Sequence of chain 1.B:
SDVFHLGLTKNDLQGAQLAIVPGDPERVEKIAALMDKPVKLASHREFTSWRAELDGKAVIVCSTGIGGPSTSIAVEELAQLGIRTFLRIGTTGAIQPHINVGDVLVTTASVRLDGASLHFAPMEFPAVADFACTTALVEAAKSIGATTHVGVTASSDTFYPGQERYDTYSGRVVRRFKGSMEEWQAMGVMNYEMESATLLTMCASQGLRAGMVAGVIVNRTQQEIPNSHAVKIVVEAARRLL

This protein binds this small molecule.
Small molecule (SMILES): O=c1ccn2c(n1)O[C@H]1[C@H](O)[C@@H](CO)O[C@H]12

Binding-site contacts:
Ligand atom O4 contacts residue PHE162 of chain 1.B at 3.8 Å.
Ligand atom C4' contacts residue ARG48 of chain 1.D at 3.9 Å.
Ligand atom C5 contacts residue GLY96 of chain 1.B at 3.7 Å.
Ligand atom C6 contacts residue ILE220 of chain 1.B at 3.8 Å (hydrophobic).
Ligand atom C1' contacts residue THR94 of chain 1.B at 3.2 Å.
Ligand atom C4' contacts residue PO41 of chain 1.G at 3.6 Å.
Ligand atom C3' contacts residue PO41 of chain 1.G at 3.5 Å.
Ligand atom C2' contacts residue GLU198 of chain 1.B at 3.7 Å.
Ligand atom O4 contacts residue GLY96 of chain 1.B at 3.8 Å.
Ligand atom O4' contacts residue THR94 of chain 1.B at 3.2 Å (h-bond).
Ligand atom N1 contacts residue THR94 of chain 1.B at 3.3 Å (h-bond).
Ligand atom O3' contacts residue GLU198 of chain 1.B at 2.5 Å (salt-bridge).
Ligand atom C3' contacts residue ILE69 of chain 1.B at 4.0 Å (hydrophobic).
Ligand atom C2' contacts residue MET197 of chain 1.B at 3.8 Å (hydrophobic).
Ligand atom O5' contacts residue PHE162 of chain 1.B at 3.4 Å.
Ligand atom C3' contacts residue MET197 of chain 1.B at 3.9 Å (hydrophobic).
Ligand atom C2' contacts residue PO41 of chain 1.G at 3.7 Å.
Ligand atom O4' contacts residue PO41 of chain 1.G at 3.2 Å (h-bond).
Ligand atom C6 contacts residue THR94 of chain 1.B at 3.4 Å.
Ligand atom C2 contacts residue GLU196 of chain 1.B at 3.8 Å.
Ligand atom C4 contacts residue PHE162 of chain 1.B at 3.7 Å (hydrophobic).
Ligand atom C3' contacts residue GLU198 of chain 1.B at 3.3 Å.
Ligand atom C5' contacts residue PHE162 of chain 1.B at 3.5 Å (hydrophobic).
Ligand atom N3 contacts residue PHE162 of chain 1.B at 3.8 Å.
Ligand atom C4 contacts residue GLY96 of chain 1.B at 3.8 Å.
Ligand atom C5' contacts residue HIS8 of chain 1.D at 3.5 Å.
Ligand atom C5 contacts residue ILE220 of chain 1.B at 3.9 Å (hydrophobic).
Ligand atom C1' contacts residue PO41 of chain 1.G at 3.2 Å.
Ligand atom C5 contacts residue THR95 of chain 1.B at 3.8 Å.
Ligand atom O4 contacts residue ARG168 of chain 1.B at 2.9 Å (salt-bridge).
Ligand atom O2 contacts residue GLU196 of chain 1.B at 3.6 Å.
Ligand atom O4 contacts residue GLN166 of chain 1.B at 3.1 Å (h-bond).
Ligand atom N3 contacts residue GLN166 of chain 1.B at 3.5 Å (h-bond).
Ligand atom O2 contacts residue MET197 of chain 1.B at 3.2 Å.
Ligand atom C4 contacts residue GLN166 of chain 1.B at 3.8 Å.
Ligand atom O5' contacts residue HIS8 of chain 1.D at 2.6 Å (h-bond).
Ligand atom O3' contacts residue ILE69 of chain 1.B at 3.7 Å.
Ligand atom O3' contacts residue PO41 of chain 1.G at 2.5 Å (h-bond).
Ligand atom O4' contacts residue ARG48 of chain 1.D at 3.5 Å (salt-bridge).
Ligand atom C6 contacts residue THR95 of chain 1.B at 3.8 Å.

Sequence of chain 1.D:
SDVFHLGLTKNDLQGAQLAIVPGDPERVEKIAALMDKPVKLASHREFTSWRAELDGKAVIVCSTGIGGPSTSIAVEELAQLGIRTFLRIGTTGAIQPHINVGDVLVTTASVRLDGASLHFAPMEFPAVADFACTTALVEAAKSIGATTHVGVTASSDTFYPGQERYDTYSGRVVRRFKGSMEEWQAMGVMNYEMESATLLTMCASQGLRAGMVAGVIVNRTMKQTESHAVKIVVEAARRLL